This protein binds this small molecule.
Small molecule (SMILES): CC(=O)N[C@@H]1[C@@H](O)[C@H](O)[C@@H](CO)O[C@H]1O

Sequence of chain 1.A:
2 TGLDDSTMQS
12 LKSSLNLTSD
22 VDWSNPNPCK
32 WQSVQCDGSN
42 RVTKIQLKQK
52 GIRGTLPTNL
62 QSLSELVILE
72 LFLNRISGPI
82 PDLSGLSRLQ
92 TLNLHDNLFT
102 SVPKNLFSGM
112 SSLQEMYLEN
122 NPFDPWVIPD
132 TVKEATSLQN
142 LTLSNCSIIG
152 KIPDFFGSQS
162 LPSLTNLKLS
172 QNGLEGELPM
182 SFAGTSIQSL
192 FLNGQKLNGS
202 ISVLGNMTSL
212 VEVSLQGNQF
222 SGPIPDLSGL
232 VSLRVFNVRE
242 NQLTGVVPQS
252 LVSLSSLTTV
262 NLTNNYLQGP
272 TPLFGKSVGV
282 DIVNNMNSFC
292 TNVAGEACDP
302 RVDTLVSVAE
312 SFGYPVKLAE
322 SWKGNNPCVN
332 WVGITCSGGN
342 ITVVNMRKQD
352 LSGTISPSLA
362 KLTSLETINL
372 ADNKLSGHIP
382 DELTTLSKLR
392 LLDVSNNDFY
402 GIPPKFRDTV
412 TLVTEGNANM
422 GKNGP

Binding-site contacts:
Ligand atom C3 contacts residue ASN146 of chain 1.A at 3.8 Å.
Ligand atom O6 contacts residue ASN122 of chain 1.A at 3.9 Å.
Ligand atom C7 contacts residue ASN146 of chain 1.A at 3.5 Å.
Ligand atom C4 contacts residue ASN146 of chain 1.A at 4.2 Å.
Ligand atom O5 contacts residue ASN146 of chain 1.A at 2.4 Å (h-bond).
Ligand atom C6 contacts residue ASN121 of chain 1.A at 4.4 Å.
Ligand atom O5 contacts residue ASN121 of chain 1.A at 3.9 Å.
Ligand atom O7 contacts residue ASN121 of chain 1.A at 3.3 Å (h-bond).
Ligand atom C2 contacts residue ASN121 of chain 1.A at 3.8 Å.
Ligand atom C5 contacts residue ASN146 of chain 1.A at 3.7 Å.
Ligand atom O7 contacts residue ASN146 of chain 1.A at 3.8 Å.
Ligand atom C1 contacts residue ASN146 of chain 1.A at 1.4 Å.
Ligand atom N2 contacts residue ASN121 of chain 1.A at 4.0 Å.
Ligand atom C7 contacts residue ASN121 of chain 1.A at 3.8 Å.
Ligand atom N2 contacts residue ASN146 of chain 1.A at 2.8 Å (h-bond).
Ligand atom C2 contacts residue ASN146 of chain 1.A at 2.4 Å.
Ligand atom C6 contacts residue ASN122 of chain 1.A at 4.4 Å.
Ligand atom O6 contacts residue PRO123 of chain 1.A at 3.3 Å.
Ligand atom C6 contacts residue PRO123 of chain 1.A at 4.2 Å (hydrophobic).
Ligand atom C1 contacts residue ASN121 of chain 1.A at 3.7 Å.